Sequence of chain 1.A:
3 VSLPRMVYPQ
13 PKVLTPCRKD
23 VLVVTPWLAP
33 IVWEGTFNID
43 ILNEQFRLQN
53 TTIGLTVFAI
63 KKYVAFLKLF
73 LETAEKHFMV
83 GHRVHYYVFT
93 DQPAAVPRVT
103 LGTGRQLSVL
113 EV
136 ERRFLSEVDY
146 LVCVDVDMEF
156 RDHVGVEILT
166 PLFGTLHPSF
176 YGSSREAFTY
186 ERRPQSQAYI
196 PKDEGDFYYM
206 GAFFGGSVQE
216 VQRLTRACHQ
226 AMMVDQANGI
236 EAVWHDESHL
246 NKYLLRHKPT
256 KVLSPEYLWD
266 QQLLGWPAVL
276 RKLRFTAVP

The small molecule below binds the protein below.
Small molecule (SMILES): COC(=O)CCCCCCCCO[C@@H]1O[C@H](CO)[C@H](O)[C@H](O)[C@H]1O

Binding-site contacts:
Ligand atom C3 contacts residue UDP1 of chain 1.K at 3.9 Å.
Ligand atom CAA contacts residue UDP1 of chain 1.K at 3.3 Å.
Ligand atom CAK contacts residue SER174 of chain 1.A at 3.3 Å.
Ligand atom C5 contacts residue HIS172 of chain 1.A at 3.9 Å.
Ligand atom CAH contacts residue PRO173 of chain 1.A at 3.5 Å (hydrophobic).
Ligand atom CAL contacts residue PRO173 of chain 1.A at 3.6 Å (hydrophobic).
Ligand atom CAS contacts residue MET153 of chain 1.A at 3.9 Å (hydrophobic).
Ligand atom O2 contacts residue UDP1 of chain 1.K at 3.2 Å (h-bond).
Ligand atom OAP contacts residue MET153 of chain 1.A at 3.7 Å.
Ligand atom O5 contacts residue HIS172 of chain 1.A at 3.1 Å (h-bond).
Ligand atom O6 contacts residue PHE175 of chain 1.A at 3.4 Å.
Ligand atom O4 contacts residue HIS172 of chain 1.A at 3.0 Å (h-bond).
Ligand atom C3 contacts residue TRP239 of chain 1.A at 3.5 Å (hydrophobic).
Ligand atom CAA contacts residue MN1 of chain 1.I at 2.7 Å.
Ligand atom C5 contacts residue TRP239 of chain 1.A at 3.7 Å (hydrophobic).
Ligand atom C6 contacts residue GLU242 of chain 1.A at 3.7 Å.
Ligand atom C4 contacts residue HIS172 of chain 1.A at 4.0 Å.
Ligand atom CAO contacts residue ALA282 of chain 1.A at 3.9 Å (hydrophobic).
Ligand atom C6 contacts residue HIS172 of chain 1.A at 3.9 Å.
Ligand atom C4 contacts residue GLU242 of chain 1.A at 3.4 Å.
Ligand atom O6 contacts residue TRP239 of chain 1.A at 3.7 Å.
Ligand atom C4 contacts residue TRP239 of chain 1.A at 3.5 Å (hydrophobic).
Ligand atom C6 contacts residue TYR203 of chain 1.A at 4.0 Å (hydrophobic).
Ligand atom CAG contacts residue SER174 of chain 1.A at 4.0 Å.
Ligand atom O4 contacts residue GLU242 of chain 1.A at 2.7 Å (salt-bridge).
Ligand atom C1 contacts residue HIS172 of chain 1.A at 4.0 Å.
Ligand atom O6 contacts residue THR184 of chain 1.A at 2.9 Å (h-bond).
Ligand atom CAM contacts residue SER174 of chain 1.A at 3.7 Å.
Ligand atom C2 contacts residue UDP1 of chain 1.K at 4.0 Å.
Ligand atom C6 contacts residue TRP239 of chain 1.A at 3.6 Å (hydrophobic).
Ligand atom CAI contacts residue SER174 of chain 1.A at 2.7 Å.
Ligand atom O4 contacts residue MET205 of chain 1.A at 4.0 Å.
Ligand atom C6 contacts residue THR184 of chain 1.A at 3.4 Å.
Ligand atom OAB contacts residue MET205 of chain 1.A at 3.5 Å.
Ligand atom CAO contacts residue TRP264 of chain 1.A at 3.4 Å (hydrophobic).
Ligand atom OAP contacts residue ALA282 of chain 1.A at 3.3 Å.
Ligand atom CAA contacts residue MET153 of chain 1.A at 3.8 Å (hydrophobic).
Ligand atom O1 contacts residue HIS172 of chain 1.A at 4.0 Å.
Ligand atom C2 contacts residue MET205 of chain 1.A at 4.0 Å (hydrophobic).
Ligand atom O3 contacts residue UDP1 of chain 1.K at 3.0 Å (h-bond).